Sequence of chain 1.A:
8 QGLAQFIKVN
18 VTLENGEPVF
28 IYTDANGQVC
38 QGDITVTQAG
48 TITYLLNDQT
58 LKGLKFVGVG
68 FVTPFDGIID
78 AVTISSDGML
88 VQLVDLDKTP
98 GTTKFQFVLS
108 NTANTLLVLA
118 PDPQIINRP

Binding-site contacts:
Ligand atom O contacts residue GLN121 of chain 1.A at 0.8 Å (h-bond).
Ligand atom CB contacts residue ARG125 of chain 1.A at 0.2 Å.
Ligand atom CG1 contacts residue ILE123 of chain 1.A at 0.1 Å (hydrophobic).
Ligand atom CB contacts residue ILE122 of chain 1.A at 0.4 Å (hydrophobic).
Ligand atom CD contacts residue PRO126 of chain 1.A at 0.4 Å (hydrophobic).
Ligand atom C contacts residue ILE122 of chain 1.A at 0.3 Å (hydrophobic).
Ligand atom CG2 contacts residue ILE123 of chain 1.A at 0.2 Å (hydrophobic).
Ligand atom CB contacts residue PRO126 of chain 1.A at 0.8 Å (hydrophobic).
Ligand atom C contacts residue ASN124 of chain 1.A at 0.1 Å.
Ligand atom O contacts residue ILE122 of chain 1.A at 0.6 Å (h-bond).
Ligand atom CA contacts residue ILE122 of chain 1.A at 0.3 Å (hydrophobic).
Ligand atom ND2 contacts residue ASN124 of chain 1.A at 0.2 Å (h-bond).
Ligand atom N contacts residue ASN124 of chain 1.A at 0.1 Å (h-bond).
Ligand atom N contacts residue ARG125 of chain 1.A at 0.1 Å (salt-bridge).
Ligand atom O contacts residue ARG125 of chain 1.A at 0.2 Å (salt-bridge).
Ligand atom CA contacts residue ARG125 of chain 1.A at 0.1 Å.
Ligand atom C contacts residue ARG125 of chain 1.A at 0.2 Å.
Ligand atom N contacts residue ILE122 of chain 1.A at 0.1 Å (h-bond).
Ligand atom O contacts residue ILE123 of chain 1.A at 0.4 Å (h-bond).
Ligand atom CG contacts residue ASN124 of chain 1.A at 0.2 Å.
Ligand atom C contacts residue ILE123 of chain 1.A at 0.2 Å (hydrophobic).
Ligand atom NE2 contacts residue GLN121 of chain 1.A at 0.7 Å (h-bond).
Ligand atom CG contacts residue GLN121 of chain 1.A at 0.6 Å.
Ligand atom CA contacts residue ASN124 of chain 1.A at 0.1 Å.
Ligand atom CD contacts residue PRO120 of chain 1.A at 0.9 Å (hydrophobic).
Ligand atom CA contacts residue PRO120 of chain 1.A at 0.8 Å (hydrophobic).
Ligand atom CG contacts residue PRO126 of chain 1.A at 0.7 Å (hydrophobic).
Ligand atom N contacts residue ILE123 of chain 1.A at 0.2 Å (h-bond).
Ligand atom N contacts residue PRO126 of chain 1.A at 0.6 Å (h-bond).
Ligand atom C contacts residue GLN121 of chain 1.A at 0.3 Å.
Ligand atom O contacts residue ASN124 of chain 1.A at 0.1 Å (h-bond).
Ligand atom CB contacts residue ASN124 of chain 1.A at 0.2 Å.
Ligand atom N contacts residue GLN121 of chain 1.A at 0.2 Å (h-bond).
Ligand atom CB contacts residue ILE123 of chain 1.A at 0.2 Å (hydrophobic).
Ligand atom CB contacts residue GLN121 of chain 1.A at 0.3 Å.
Ligand atom CA contacts residue ILE123 of chain 1.A at 0.2 Å (hydrophobic).
Ligand atom C contacts residue PRO120 of chain 1.A at 0.7 Å (hydrophobic).
Ligand atom OD1 contacts residue ASN124 of chain 1.A at 0.6 Å (h-bond).
Ligand atom CG2 contacts residue ILE122 of chain 1.A at 0.6 Å (hydrophobic).
Ligand atom CA contacts residue GLN121 of chain 1.A at 0.0 Å.

This protein binds this small molecule.
Small molecule (SMILES): CC[C@H](C)[C@H](NC(=O)[C@H](CCC(N)=O)NC(=O)[C@@H]1CCCN1)C(=O)N[C@H](C(=O)N[C@@H](CC(N)=O)C(=O)N[C@@H](CCCN=C(N)N)C(=O)N1CCC[C@H]1C=O)[C@@H](C)CC